Binding-site contacts:
Ligand atom CD contacts residue TRP223 of chain 1.D at 3.7 Å (hydrophobic).
Ligand atom CA contacts residue ASP216 of chain 1.D at 3.7 Å.
Ligand atom C contacts residue GLU217 of chain 1.D at 3.6 Å.
Ligand atom N contacts residue GLU217 of chain 1.D at 2.7 Å (salt-bridge).
Ligand atom OE1 contacts residue PHE130 of chain 1.D at 3.3 Å.
Ligand atom C contacts residue ASP216 of chain 1.D at 4.0 Å.
Ligand atom CG contacts residue GLU217 of chain 1.D at 3.5 Å.
Ligand atom CB contacts residue PHE130 of chain 1.D at 4.1 Å (hydrophobic).
Ligand atom OE2 contacts residue LYS222 of chain 1.D at 3.8 Å.
Ligand atom CB contacts residue GLU217 of chain 1.D at 4.1 Å.
Ligand atom OXT contacts residue NA1 of chain 1.Z at 2.9 Å (h-bond).
Ligand atom N contacts residue ASP189 of chain 1.D at 3.6 Å (salt-bridge).
Ligand atom OXT contacts residue ASP216 of chain 1.D at 3.4 Å (salt-bridge).
Ligand atom CG contacts residue TRP223 of chain 1.D at 4.0 Å (hydrophobic).
Ligand atom OXT contacts residue EDO1 of chain 1.AA at 3.8 Å.
Ligand atom OE2 contacts residue TRP223 of chain 1.D at 3.0 Å (h-bond).
Ligand atom C contacts residue NA1 of chain 1.Z at 4.0 Å.
Ligand atom N contacts residue ASP216 of chain 1.D at 2.7 Å (salt-bridge).
Ligand atom CA contacts residue GLU217 of chain 1.D at 3.6 Å.
Ligand atom OXT contacts residue GLU217 of chain 1.D at 3.1 Å (salt-bridge).
Ligand atom N contacts residue NA1 of chain 1.Z at 4.0 Å.
Ligand atom N contacts residue ASP191 of chain 1.D at 4.0 Å.
Ligand atom CD contacts residue PHE130 of chain 1.D at 3.9 Å (hydrophobic).

A small-molecule ligand and the protein it binds are described below.
Small molecule (SMILES): N[C@@H](CCC(=O)O)C(=O)O

Sequence of chain 1.D:
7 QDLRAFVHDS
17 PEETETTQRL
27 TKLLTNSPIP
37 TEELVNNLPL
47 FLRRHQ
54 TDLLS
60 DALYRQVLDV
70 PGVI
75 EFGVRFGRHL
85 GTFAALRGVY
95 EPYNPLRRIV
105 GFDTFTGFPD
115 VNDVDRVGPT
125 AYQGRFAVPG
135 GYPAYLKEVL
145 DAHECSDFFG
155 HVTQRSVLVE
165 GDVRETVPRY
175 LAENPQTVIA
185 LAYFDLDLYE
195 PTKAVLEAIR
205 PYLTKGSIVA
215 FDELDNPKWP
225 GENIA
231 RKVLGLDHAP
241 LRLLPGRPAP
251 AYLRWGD